Sequence of chain 2.A:
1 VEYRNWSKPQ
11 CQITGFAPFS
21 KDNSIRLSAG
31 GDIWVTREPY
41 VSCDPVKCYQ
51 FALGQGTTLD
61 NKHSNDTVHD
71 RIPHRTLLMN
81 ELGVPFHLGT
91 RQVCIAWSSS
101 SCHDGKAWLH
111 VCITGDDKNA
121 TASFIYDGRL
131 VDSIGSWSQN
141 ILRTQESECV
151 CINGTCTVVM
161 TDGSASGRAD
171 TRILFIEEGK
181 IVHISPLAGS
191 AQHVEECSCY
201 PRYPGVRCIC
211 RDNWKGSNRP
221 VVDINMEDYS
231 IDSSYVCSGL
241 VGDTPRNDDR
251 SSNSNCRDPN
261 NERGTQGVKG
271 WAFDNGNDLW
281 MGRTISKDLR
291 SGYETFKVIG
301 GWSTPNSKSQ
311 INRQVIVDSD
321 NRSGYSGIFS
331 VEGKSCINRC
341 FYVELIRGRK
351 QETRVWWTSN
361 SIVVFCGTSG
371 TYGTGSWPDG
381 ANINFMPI

The protein below binds the small molecule below.
Small molecule (SMILES): CC(=O)Nc1c(N)cc(C(=O)O)cc1O

Binding-site contacts:
Ligand atom C4' contacts residue ARG71 of chain 2.A at 3.4 Å.
Ligand atom C3 contacts residue GLU196 of chain 2.A at 4.3 Å.
Ligand atom O2' contacts residue ARG37 of chain 2.A at 4.2 Å.
Ligand atom C' contacts residue ARG290 of chain 2.A at 4.2 Å.
Ligand atom C2 contacts residue GLU196 of chain 2.A at 4.2 Å.
Ligand atom C' contacts residue TYR325 of chain 2.A at 3.4 Å (hydrophobic).
Ligand atom C4' contacts residue ASP70 of chain 2.A at 3.9 Å.
Ligand atom O2' contacts residue ARG290 of chain 2.A at 3.0 Å (salt-bridge).
Ligand atom C3 contacts residue ASP70 of chain 2.A at 4.2 Å.
Ligand atom C4 contacts residue ARG71 of chain 2.A at 4.1 Å.
Ligand atom O4' contacts residue ARG71 of chain 2.A at 3.2 Å (salt-bridge).
Ligand atom C3 contacts residue TYR325 of chain 2.A at 3.7 Å (hydrophobic).
Ligand atom C1 contacts residue ARG37 of chain 2.A at 4.3 Å.
Ligand atom O2' contacts residue TYR325 of chain 2.A at 2.9 Å (h-bond).
Ligand atom C1 contacts residue TYR325 of chain 2.A at 3.5 Å (hydrophobic).
Ligand atom O2' contacts residue ARG211 of chain 2.A at 3.6 Å.
Ligand atom N3 contacts residue GLU196 of chain 2.A at 3.6 Å.
Ligand atom C2 contacts residue TYR325 of chain 2.A at 2.7 Å (hydrophobic).
Ligand atom CM4 contacts residue ARG71 of chain 2.A at 4.3 Å.
Ligand atom C1 contacts residue ASP70 of chain 2.A at 3.4 Å.
Ligand atom C6 contacts residue ASP70 of chain 2.A at 3.2 Å.
Ligand atom O1' contacts residue ARG290 of chain 2.A at 4.0 Å.
Ligand atom C4 contacts residue ASP70 of chain 2.A at 3.8 Å.
Ligand atom C' contacts residue ASP70 of chain 2.A at 4.0 Å.
Ligand atom N3 contacts residue TYR325 of chain 2.A at 3.8 Å.
Ligand atom C5 contacts residue ASP70 of chain 2.A at 3.2 Å.
Ligand atom O5 contacts residue ARG71 of chain 2.A at 3.2 Å (salt-bridge).
Ligand atom C2 contacts residue GLU38 of chain 2.A at 4.2 Å.
Ligand atom N4 contacts residue ASP70 of chain 2.A at 4.3 Å.
Ligand atom C5 contacts residue ARG71 of chain 2.A at 4.1 Å.
Ligand atom CM4 contacts residue ARG143 of chain 2.A at 4.3 Å.
Ligand atom O5 contacts residue ASP70 of chain 2.A at 3.0 Å (salt-bridge).
Ligand atom C2 contacts residue ASP70 of chain 2.A at 3.9 Å.
Ligand atom O4' contacts residue ASP70 of chain 2.A at 2.8 Å.
Ligand atom C' contacts residue ARG37 of chain 2.A at 3.7 Å.
Ligand atom O1' contacts residue ARG37 of chain 2.A at 3.1 Å (salt-bridge).
Ligand atom O1' contacts residue ASP70 of chain 2.A at 3.6 Å.
Ligand atom N4 contacts residue ARG71 of chain 2.A at 3.2 Å (salt-bridge).
Ligand atom CM4 contacts residue SER98 of chain 2.A at 4.3 Å.
Ligand atom CM4 contacts residue TRP97 of chain 2.A at 3.9 Å (hydrophobic).